Binding-site contacts:
Ligand atom O5 contacts residue ARG75 of chain 1.A at 4.0 Å.
Ligand atom O5 contacts residue TYR126 of chain 1.A at 4.3 Å.
Ligand atom C3 contacts residue THR114 of chain 1.A at 3.4 Å.
Ligand atom C2 contacts residue ARG75 of chain 1.A at 3.5 Å.
Ligand atom C3 contacts residue ARG75 of chain 1.A at 3.6 Å.
Ligand atom C4 contacts residue ARG75 of chain 1.A at 3.5 Å.
Ligand atom O6 contacts residue HIS73 of chain 1.A at 3.7 Å.
Ligand atom C1 contacts residue LYS130 of chain 1.A at 3.5 Å.
Ligand atom C3 contacts residue HIS73 of chain 1.A at 3.8 Å.
Ligand atom C2 contacts residue THR114 of chain 1.A at 4.4 Å.
Ligand atom O5 contacts residue LEU35 of chain 1.A at 4.1 Å.
Ligand atom C4 contacts residue TYR59 of chain 1.A at 3.4 Å (hydrophobic).
Ligand atom C1 contacts residue TYR59 of chain 1.A at 2.9 Å (hydrophobic).
Ligand atom C1 contacts residue TYR126 of chain 1.A at 4.1 Å (hydrophobic).
Ligand atom O6 contacts residue THR114 of chain 1.A at 2.6 Å (h-bond).
Ligand atom C4 contacts residue HIS73 of chain 1.A at 3.1 Å.
Ligand atom C3 contacts residue TYR59 of chain 1.A at 4.0 Å (hydrophobic).
Ligand atom C2 contacts residue TYR59 of chain 1.A at 4.3 Å (hydrophobic).
Ligand atom O5 contacts residue THR114 of chain 1.A at 4.1 Å.
Ligand atom O5 contacts residue GLU116 of chain 1.A at 3.7 Å.
Ligand atom O6 contacts residue ARG75 of chain 1.A at 2.9 Å (salt-bridge).

This small molecule binds to this protein.
Small molecule (SMILES): C[C@@H](O)[C@@H](C)O

Sequence of chain 1.A:
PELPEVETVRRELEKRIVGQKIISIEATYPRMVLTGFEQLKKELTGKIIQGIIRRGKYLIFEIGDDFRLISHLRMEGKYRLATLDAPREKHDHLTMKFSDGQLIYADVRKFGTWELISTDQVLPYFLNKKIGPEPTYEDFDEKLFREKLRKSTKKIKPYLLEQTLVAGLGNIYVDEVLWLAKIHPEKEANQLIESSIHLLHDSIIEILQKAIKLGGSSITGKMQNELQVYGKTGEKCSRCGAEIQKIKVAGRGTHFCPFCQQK